Binding-site contacts:
Ligand atom C7 contacts residue TYR196 of chain 1.A at 3.6 Å (hydrophobic).
Ligand atom O10 contacts residue TRP198 of chain 1.A at 4.3 Å.
Ligand atom O9 contacts residue GLU193 of chain 1.A at 3.2 Å.
Ligand atom C2 contacts residue VAL188 of chain 1.A at 4.0 Å (hydrophobic).
Ligand atom C8 contacts residue HIS207 of chain 1.A at 3.5 Å.
Ligand atom C5 contacts residue TYR196 of chain 1.A at 4.0 Å (hydrophobic).
Ligand atom N1 contacts residue TYR196 of chain 1.A at 4.4 Å.
Ligand atom O9 contacts residue TYR196 of chain 1.A at 3.7 Å.
Ligand atom O11 contacts residue HIS207 of chain 1.A at 4.2 Å.
Ligand atom C3 contacts residue VAL188 of chain 1.A at 3.9 Å (hydrophobic).
Ligand atom C3 contacts residue TYR196 of chain 1.A at 4.4 Å (hydrophobic).
Ligand atom C2 contacts residue TYR196 of chain 1.A at 4.0 Å (hydrophobic).
Ligand atom C4 contacts residue TYR196 of chain 1.A at 4.3 Å (hydrophobic).
Ligand atom O10 contacts residue HIS207 of chain 1.A at 2.8 Å (h-bond).
Ligand atom C7 contacts residue GLU193 of chain 1.A at 4.4 Å.
Ligand atom C5 contacts residue HIS207 of chain 1.A at 3.8 Å.
Ligand atom C6 contacts residue TYR196 of chain 1.A at 3.8 Å (hydrophobic).
Ligand atom N1 contacts residue PRO189 of chain 1.A at 4.0 Å.
Ligand atom N1 contacts residue VAL188 of chain 1.A at 3.2 Å (h-bond).
Ligand atom C6 contacts residue HIS207 of chain 1.A at 3.5 Å.
Ligand atom N1 contacts residue GLU193 of chain 1.A at 4.5 Å.

The small molecule below binds the protein below.
Small molecule (SMILES): Nc1ccc(C(=O)O)cc1O

Sequence of chain 1.A:
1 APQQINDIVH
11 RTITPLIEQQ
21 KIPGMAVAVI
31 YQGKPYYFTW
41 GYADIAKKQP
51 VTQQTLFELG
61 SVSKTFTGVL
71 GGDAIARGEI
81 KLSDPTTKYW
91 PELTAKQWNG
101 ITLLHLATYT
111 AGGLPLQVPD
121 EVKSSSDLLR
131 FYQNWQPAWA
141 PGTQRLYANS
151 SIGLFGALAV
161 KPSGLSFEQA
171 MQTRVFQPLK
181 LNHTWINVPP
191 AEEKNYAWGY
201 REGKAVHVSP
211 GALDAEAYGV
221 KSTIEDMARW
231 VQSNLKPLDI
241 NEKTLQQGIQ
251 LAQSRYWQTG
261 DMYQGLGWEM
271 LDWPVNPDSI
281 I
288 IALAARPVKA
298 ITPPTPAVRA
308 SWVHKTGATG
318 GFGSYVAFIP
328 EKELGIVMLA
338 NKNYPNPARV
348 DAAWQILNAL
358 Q